The small molecule below binds the protein below.
Small molecule (SMILES): CN[C@@H]1C[C@H]2O[C@@](C)([C@@H]1OC)n1c3ccccc3c3c4c(c5c6ccccc6n2c5c31)C(=O)NC4

Sequence of chain 2.C:
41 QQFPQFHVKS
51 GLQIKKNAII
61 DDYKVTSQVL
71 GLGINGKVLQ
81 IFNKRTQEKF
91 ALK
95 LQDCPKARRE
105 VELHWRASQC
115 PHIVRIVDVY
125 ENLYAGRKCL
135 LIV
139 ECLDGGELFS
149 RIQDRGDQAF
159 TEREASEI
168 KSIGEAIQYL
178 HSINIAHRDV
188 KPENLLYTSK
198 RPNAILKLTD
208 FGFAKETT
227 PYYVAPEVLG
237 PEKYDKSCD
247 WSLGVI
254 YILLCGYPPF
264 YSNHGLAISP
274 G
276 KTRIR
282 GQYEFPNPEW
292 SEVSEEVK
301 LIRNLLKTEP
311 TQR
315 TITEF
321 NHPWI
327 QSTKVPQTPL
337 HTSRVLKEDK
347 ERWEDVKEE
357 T

Binding-site contacts:
Ligand atom O6 contacts residue GLU190 of chain 2.C at 3.8 Å.
Ligand atom C9 contacts residue GLU139 of chain 2.C at 3.8 Å.
Ligand atom C1 contacts residue LEU70 of chain 2.C at 3.8 Å (hydrophobic).
Ligand atom C27 contacts residue ASN191 of chain 2.C at 3.9 Å.
Ligand atom C8 contacts residue LEU141 of chain 2.C at 3.5 Å (hydrophobic).
Ligand atom N1 contacts residue GLU139 of chain 2.C at 2.8 Å (salt-bridge).
Ligand atom C16 contacts residue ASP207 of chain 2.C at 3.5 Å.
Ligand atom C26 contacts residue LEU72 of chain 2.C at 3.5 Å (hydrophobic).
Ligand atom C9 contacts residue ALA91 of chain 2.C at 3.6 Å (hydrophobic).
Ligand atom N1 contacts residue LEU141 of chain 2.C at 3.9 Å.
Ligand atom N1 contacts residue ALA91 of chain 2.C at 3.3 Å.
Ligand atom O5 contacts residue CYS140 of chain 2.C at 3.2 Å.
Ligand atom C6 contacts residue LEU193 of chain 2.C at 3.5 Å (hydrophobic).
Ligand atom C8 contacts residue GLU139 of chain 2.C at 3.7 Å.
Ligand atom C27 contacts residue THR206 of chain 2.C at 2.9 Å.
Ligand atom O5 contacts residue LEU141 of chain 2.C at 2.6 Å (h-bond).
Ligand atom C9 contacts residue VAL118 of chain 2.C at 3.9 Å (hydrophobic).
Ligand atom C17 contacts residue VAL78 of chain 2.C at 3.7 Å (hydrophobic).
Ligand atom C26 contacts residue VAL78 of chain 2.C at 3.9 Å (hydrophobic).
Ligand atom C4 contacts residue LEU141 of chain 2.C at 3.6 Å (hydrophobic).
Ligand atom C25 contacts residue LEU70 of chain 2.C at 3.2 Å (hydrophobic).
Ligand atom O5 contacts residue GLU139 of chain 2.C at 3.8 Å.
Ligand atom C19 contacts residue LEU193 of chain 2.C at 3.8 Å (hydrophobic).
Ligand atom C13 contacts residue MSE138 of chain 2.C at 3.4 Å.
Ligand atom C15 contacts residue ASP207 of chain 2.C at 3.4 Å.
Ligand atom O4 contacts residue LEU70 of chain 2.C at 3.8 Å.
Ligand atom C8 contacts residue ALA91 of chain 2.C at 3.6 Å (hydrophobic).
Ligand atom C26 contacts residue GLY71 of chain 2.C at 3.8 Å.
Ligand atom C14 contacts residue MSE138 of chain 2.C at 3.8 Å.
Ligand atom C7 contacts residue LEU193 of chain 2.C at 3.9 Å (hydrophobic).
Ligand atom O6 contacts residue LEU193 of chain 2.C at 3.8 Å.
Ligand atom C14 contacts residue ASP207 of chain 2.C at 3.6 Å.
Ligand atom C26 contacts residue GLY73 of chain 2.C at 3.4 Å.
Ligand atom N4 contacts residue GLU145 of chain 2.C at 3.3 Å (salt-bridge).
Ligand atom C28 contacts residue GLU190 of chain 2.C at 3.5 Å.
Ligand atom O4 contacts residue GLY71 of chain 2.C at 3.5 Å.
Ligand atom C16 contacts residue VAL78 of chain 2.C at 3.8 Å (hydrophobic).
Ligand atom N4 contacts residue GLU190 of chain 2.C at 3.2 Å (salt-bridge).
Ligand atom C5 contacts residue LEU193 of chain 2.C at 3.8 Å (hydrophobic).
Ligand atom C27 contacts residue GLU190 of chain 2.C at 3.6 Å.